Sequence of chain 1.B:
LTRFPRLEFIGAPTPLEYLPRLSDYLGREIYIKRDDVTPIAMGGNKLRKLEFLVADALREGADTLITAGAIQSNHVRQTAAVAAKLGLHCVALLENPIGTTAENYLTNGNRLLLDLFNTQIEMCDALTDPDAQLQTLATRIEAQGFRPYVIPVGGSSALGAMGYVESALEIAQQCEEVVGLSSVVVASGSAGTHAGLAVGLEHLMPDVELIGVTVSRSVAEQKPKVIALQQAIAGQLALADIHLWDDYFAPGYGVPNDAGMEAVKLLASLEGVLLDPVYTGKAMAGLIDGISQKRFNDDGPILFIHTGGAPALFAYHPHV

Binding-site contacts:
Ligand atom C3 contacts residue ASN64 of chain 1.B at 3.4 Å.
Ligand atom C2A contacts residue GLY330 of chain 1.B at 3.4 Å.
Ligand atom O3P contacts residue SER209 of chain 1.B at 2.9 Å (h-bond).
Ligand atom C2 contacts residue ASN64 of chain 1.B at 3.6 Å.
Ligand atom CB contacts residue SER209 of chain 1.B at 3.7 Å.
Ligand atom O1P contacts residue LYS65 of chain 1.B at 2.8 Å (salt-bridge).
Ligand atom C6 contacts residue THR329 of chain 1.B at 3.2 Å.
Ligand atom O3P contacts residue GLY208 of chain 1.B at 2.8 Å (h-bond).
Ligand atom O contacts residue HIS94 of chain 1.B at 3.7 Å.
Ligand atom N1 contacts residue THR329 of chain 1.B at 2.7 Å (h-bond).
Ligand atom P contacts residue LYS68 of chain 1.B at 3.7 Å.
Ligand atom O contacts residue GLY173 of chain 1.B at 3.5 Å.
Ligand atom C4 contacts residue TYR301 of chain 1.B at 3.5 Å (hydrophobic).
Ligand atom C2A contacts residue THR329 of chain 1.B at 3.2 Å.
Ligand atom O2P contacts residue LYS65 of chain 1.B at 3.4 Å (salt-bridge).
Ligand atom C2 contacts residue THR329 of chain 1.B at 3.6 Å.
Ligand atom O3 contacts residue ASN64 of chain 1.B at 3.6 Å.
Ligand atom N contacts residue LYS65 of chain 1.B at 3.6 Å.
Ligand atom CA contacts residue TYR301 of chain 1.B at 3.0 Å (hydrophobic).
Ligand atom P contacts residue LYS65 of chain 1.B at 3.6 Å.
Ligand atom O2P contacts residue LYS68 of chain 1.B at 2.5 Å (salt-bridge).
Ligand atom ND contacts residue VAL172 of chain 1.B at 3.4 Å.
Ligand atom C5A contacts residue GLY208 of chain 1.B at 3.6 Å.
Ligand atom C2 contacts residue TYR301 of chain 1.B at 3.5 Å (hydrophobic).
Ligand atom O1P contacts residue SER209 of chain 1.B at 2.6 Å (h-bond).
Ligand atom C4A contacts residue LYS65 of chain 1.B at 3.1 Å.
Ligand atom C2A contacts residue GLY331 of chain 1.B at 3.4 Å.
Ligand atom P contacts residue SER209 of chain 1.B at 3.7 Å.
Ligand atom O3P contacts residue ALA210 of chain 1.B at 2.7 Å (h-bond).
Ligand atom C2A contacts residue ASN93 of chain 1.B at 3.4 Å.
Ligand atom O2P contacts residue GLY211 of chain 1.B at 3.2 Å (h-bond).
Ligand atom N1 contacts residue TYR301 of chain 1.B at 3.3 Å.
Ligand atom C3 contacts residue TYR301 of chain 1.B at 3.7 Å (hydrophobic).
Ligand atom CB contacts residue TYR301 of chain 1.B at 3.6 Å (hydrophobic).
Ligand atom O3P contacts residue GLY211 of chain 1.B at 3.5 Å (h-bond).
Ligand atom C5 contacts residue TYR301 of chain 1.B at 3.4 Å (hydrophobic).
Ligand atom O3 contacts residue ASN93 of chain 1.B at 2.9 Å (h-bond).
Ligand atom O2P contacts residue THR212 of chain 1.B at 2.6 Å (h-bond).
Ligand atom C6 contacts residue TYR301 of chain 1.B at 3.4 Å (hydrophobic).
Ligand atom C contacts residue TYR301 of chain 1.B at 3.7 Å (hydrophobic).

The small molecule below binds the protein below.
Small molecule (SMILES): Cc1ncc(COP(=O)(O)O)c(CN[C@@H]2CONC2=O)c1O